Sequence of chain 1.B:
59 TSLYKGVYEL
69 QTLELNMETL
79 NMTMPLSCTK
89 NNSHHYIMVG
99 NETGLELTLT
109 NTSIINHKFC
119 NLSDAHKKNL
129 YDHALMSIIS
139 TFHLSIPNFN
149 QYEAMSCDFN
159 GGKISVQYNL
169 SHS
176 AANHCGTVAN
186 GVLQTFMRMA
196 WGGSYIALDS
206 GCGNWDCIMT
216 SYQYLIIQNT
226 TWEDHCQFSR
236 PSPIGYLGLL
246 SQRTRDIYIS

Binding-site contacts:
Ligand atom C8 contacts residue ASN119 of chain 1.B at 4.1 Å.
Ligand atom N2 contacts residue PHE117 of chain 1.B at 3.6 Å.
Ligand atom C1 contacts residue ASN119 of chain 1.B at 1.5 Å.
Ligand atom C3 contacts residue PHE117 of chain 1.B at 4.3 Å (hydrophobic).
Ligand atom C8 contacts residue CYS155 of chain 1.B at 3.0 Å (hydrophobic).
Ligand atom C5 contacts residue ASN119 of chain 1.B at 3.8 Å.
Ligand atom C4 contacts residue ASN119 of chain 1.B at 4.4 Å.
Ligand atom O5 contacts residue ASN119 of chain 1.B at 2.5 Å (h-bond).
Ligand atom N2 contacts residue ASN119 of chain 1.B at 2.9 Å (h-bond).
Ligand atom C7 contacts residue PHE117 of chain 1.B at 4.4 Å (hydrophobic).
Ligand atom C8 contacts residue HIS115 of chain 1.B at 3.8 Å.
Ligand atom C8 contacts residue ASP156 of chain 1.B at 4.1 Å.
Ligand atom O7 contacts residue ASN158 of chain 1.B at 3.1 Å (h-bond).
Ligand atom C8 contacts residue PHE117 of chain 1.B at 4.1 Å (hydrophobic).
Ligand atom C3 contacts residue ASN119 of chain 1.B at 3.9 Å.
Ligand atom C7 contacts residue ASN119 of chain 1.B at 3.3 Å.
Ligand atom C7 contacts residue ASN158 of chain 1.B at 4.0 Å.
Ligand atom C1 contacts residue PHE117 of chain 1.B at 4.2 Å (hydrophobic).
Ligand atom O7 contacts residue ASN119 of chain 1.B at 3.4 Å (h-bond).
Ligand atom C8 contacts residue ASN158 of chain 1.B at 4.1 Å.
Ligand atom C2 contacts residue ASN119 of chain 1.B at 2.5 Å.
Ligand atom C7 contacts residue CYS155 of chain 1.B at 4.5 Å (hydrophobic).

The small molecule below binds the protein below.
Small molecule (SMILES): CC(=O)N[C@H]1[C@H](O[C@H]2[C@H](O)[C@@H](NC(C)=O)CO[C@@H]2CO)O[C@H](CO)[C@@H](O)[C@@H]1O